Binding-site contacts:
Ligand atom C3 contacts residue ASN326 of chain 1.A at 3.8 Å.
Ligand atom O7 contacts residue ASN326 of chain 1.A at 3.2 Å (h-bond).
Ligand atom C6 contacts residue THR328 of chain 1.A at 4.3 Å.
Ligand atom C7 contacts residue ASN326 of chain 1.A at 3.4 Å.
Ligand atom O5 contacts residue ASN326 of chain 1.A at 2.3 Å (h-bond).
Ligand atom C1 contacts residue ASN326 of chain 1.A at 1.4 Å.
Ligand atom C5 contacts residue ASN326 of chain 1.A at 3.7 Å.
Ligand atom N2 contacts residue ASN326 of chain 1.A at 3.0 Å (h-bond).
Ligand atom O6 contacts residue VAL353 of chain 1.A at 4.2 Å.
Ligand atom C6 contacts residue TYR305 of chain 1.A at 3.9 Å (hydrophobic).
Ligand atom C2 contacts residue ASN326 of chain 1.A at 2.5 Å.
Ligand atom C8 contacts residue ASN326 of chain 1.A at 4.2 Å.
Ligand atom C5 contacts residue THR328 of chain 1.A at 3.9 Å.
Ligand atom C4 contacts residue ASN326 of chain 1.A at 4.3 Å.

A protein and the small-molecule ligand that binds it are described below.
Small molecule (SMILES): CC(=O)N[C@@H]1[C@@H](O)[C@H](O)[C@@H](CO)O[C@H]1O

Sequence of chain 1.A:
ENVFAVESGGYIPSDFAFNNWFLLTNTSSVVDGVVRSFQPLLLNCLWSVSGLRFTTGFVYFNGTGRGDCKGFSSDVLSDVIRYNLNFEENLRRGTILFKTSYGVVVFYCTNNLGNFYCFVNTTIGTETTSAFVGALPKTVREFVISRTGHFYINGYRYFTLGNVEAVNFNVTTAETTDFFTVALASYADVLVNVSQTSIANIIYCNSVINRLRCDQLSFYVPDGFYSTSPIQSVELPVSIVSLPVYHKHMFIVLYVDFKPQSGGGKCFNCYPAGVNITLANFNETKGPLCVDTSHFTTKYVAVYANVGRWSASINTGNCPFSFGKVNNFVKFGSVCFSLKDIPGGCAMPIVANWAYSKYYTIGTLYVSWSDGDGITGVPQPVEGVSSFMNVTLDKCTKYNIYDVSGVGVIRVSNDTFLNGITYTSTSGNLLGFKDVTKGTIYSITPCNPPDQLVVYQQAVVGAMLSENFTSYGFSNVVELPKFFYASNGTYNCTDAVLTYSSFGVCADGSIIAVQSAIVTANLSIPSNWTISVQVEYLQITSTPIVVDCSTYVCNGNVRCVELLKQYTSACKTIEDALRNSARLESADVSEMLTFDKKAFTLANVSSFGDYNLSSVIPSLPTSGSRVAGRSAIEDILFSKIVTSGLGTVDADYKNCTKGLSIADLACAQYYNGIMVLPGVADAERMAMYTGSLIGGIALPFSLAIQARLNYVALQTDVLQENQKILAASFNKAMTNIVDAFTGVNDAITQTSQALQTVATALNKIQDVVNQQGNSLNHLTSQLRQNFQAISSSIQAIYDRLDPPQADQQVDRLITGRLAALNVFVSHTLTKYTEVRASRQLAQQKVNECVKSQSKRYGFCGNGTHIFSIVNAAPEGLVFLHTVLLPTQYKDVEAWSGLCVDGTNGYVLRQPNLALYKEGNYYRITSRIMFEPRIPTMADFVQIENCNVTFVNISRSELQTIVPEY